Sequence of chain 1.BA:
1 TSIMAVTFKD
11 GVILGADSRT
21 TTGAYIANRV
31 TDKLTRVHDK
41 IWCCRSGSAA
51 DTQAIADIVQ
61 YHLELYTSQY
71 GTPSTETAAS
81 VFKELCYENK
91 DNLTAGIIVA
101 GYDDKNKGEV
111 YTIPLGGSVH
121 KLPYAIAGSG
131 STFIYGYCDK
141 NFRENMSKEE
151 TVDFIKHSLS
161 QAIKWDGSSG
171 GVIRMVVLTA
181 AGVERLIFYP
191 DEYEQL

Sequence of chain 1.V:
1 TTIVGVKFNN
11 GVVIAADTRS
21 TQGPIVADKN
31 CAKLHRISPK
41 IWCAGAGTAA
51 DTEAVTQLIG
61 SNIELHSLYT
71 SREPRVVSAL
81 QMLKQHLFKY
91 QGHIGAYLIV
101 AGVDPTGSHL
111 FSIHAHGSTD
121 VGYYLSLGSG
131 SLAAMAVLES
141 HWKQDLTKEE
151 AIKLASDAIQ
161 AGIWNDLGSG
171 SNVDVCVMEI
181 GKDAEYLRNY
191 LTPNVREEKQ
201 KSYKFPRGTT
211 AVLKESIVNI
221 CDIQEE

Binding-site contacts:
Ligand atom B26 contacts residue THR1 of chain 1.BA at 1.4 Å.
Ligand atom C3 contacts residue THR21 of chain 1.BA at 3.1 Å.
Ligand atom B26 contacts residue LYS33 of chain 1.BA at 3.8 Å.
Ligand atom N4 contacts residue THR21 of chain 1.BA at 3.9 Å.
Ligand atom C6 contacts residue HIS114 of chain 1.V at 3.4 Å.
Ligand atom C21 contacts residue LYS33 of chain 1.BA at 3.8 Å.
Ligand atom C5 contacts residue HIS114 of chain 1.V at 3.1 Å.
Ligand atom N9 contacts residue THR21 of chain 1.BA at 3.3 Å (h-bond).
Ligand atom O27 contacts residue THR1 of chain 1.BA at 2.4 Å (h-bond).
Ligand atom C25 contacts residue THR20 of chain 1.BA at 3.6 Å.
Ligand atom O28 contacts residue SER168 of chain 1.BA at 3.9 Å.
Ligand atom C22 contacts residue LYS33 of chain 1.BA at 3.9 Å.
Ligand atom C24 contacts residue THR52 of chain 1.BA at 3.8 Å.
Ligand atom C22 contacts residue GLY47 of chain 1.BA at 3.9 Å.
Ligand atom O27 contacts residue GLY47 of chain 1.BA at 3.2 Å (h-bond).
Ligand atom O19 contacts residue THR21 of chain 1.BA at 3.1 Å (h-bond).
Ligand atom C18 contacts residue GLY47 of chain 1.BA at 3.7 Å.
Ligand atom N1 contacts residue ALA49 of chain 1.BA at 3.7 Å.
Ligand atom C3 contacts residue THR22 of chain 1.BA at 3.5 Å.
Ligand atom O8 contacts residue SER48 of chain 1.BA at 3.8 Å.
Ligand atom C11 contacts residue THR21 of chain 1.BA at 3.6 Å.
Ligand atom C21 contacts residue GLY47 of chain 1.BA at 3.9 Å.
Ligand atom O19 contacts residue THR20 of chain 1.BA at 3.5 Å.
Ligand atom C14 contacts residue GLY47 of chain 1.BA at 3.9 Å.
Ligand atom C5 contacts residue THR22 of chain 1.BA at 3.6 Å.
Ligand atom C6 contacts residue SER118 of chain 1.V at 3.4 Å.
Ligand atom C13 contacts residue GLY47 of chain 1.BA at 3.5 Å.
Ligand atom N1 contacts residue SER118 of chain 1.V at 3.8 Å.
Ligand atom C23 contacts residue GLY47 of chain 1.BA at 3.7 Å.
Ligand atom N20 contacts residue THR1 of chain 1.BA at 3.7 Å.
Ligand atom C22 contacts residue THR1 of chain 1.BA at 2.7 Å.
Ligand atom O8 contacts residue ALA49 of chain 1.BA at 3.0 Å (h-bond).
Ligand atom O28 contacts residue THR1 of chain 1.BA at 2.3 Å (h-bond).
Ligand atom C21 contacts residue THR1 of chain 1.BA at 2.4 Å.
Ligand atom C10 contacts residue GLY47 of chain 1.BA at 3.5 Å.
Ligand atom N20 contacts residue GLY47 of chain 1.BA at 2.9 Å (h-bond).
Ligand atom N4 contacts residue THR22 of chain 1.BA at 2.7 Å (h-bond).
Ligand atom C24 contacts residue ARG45 of chain 1.BA at 3.4 Å.
Ligand atom N9 contacts residue THR20 of chain 1.BA at 3.9 Å.
Ligand atom C22 contacts residue ARG45 of chain 1.BA at 3.9 Å.

This protein binds this small molecule.
Small molecule (SMILES): CC(C)C[C@H](NC(=O)[C@H](Cc1ccccc1)NC(=O)c1cnccn1)B(O)O